A small-molecule ligand and the protein it binds are described below.
Small molecule (SMILES): CC[C@H](C)[C@H](NC(=O)[C@@H](N)CC(C)C)C(=O)NCC(=O)N[C@@H](CCCN=C(N)N)C(=O)N[C@H](C=O)[C@@H](C)O

Sequence of chain 27.A:
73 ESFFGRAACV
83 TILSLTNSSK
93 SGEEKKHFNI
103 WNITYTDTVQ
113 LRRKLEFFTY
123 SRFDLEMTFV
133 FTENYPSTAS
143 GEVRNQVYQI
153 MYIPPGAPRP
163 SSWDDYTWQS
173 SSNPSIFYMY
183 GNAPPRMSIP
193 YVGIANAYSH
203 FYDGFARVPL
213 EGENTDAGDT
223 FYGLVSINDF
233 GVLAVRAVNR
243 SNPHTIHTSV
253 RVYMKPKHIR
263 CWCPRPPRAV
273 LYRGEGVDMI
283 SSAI

Binding-site contacts:
Ligand atom NH1 contacts residue THR88 of chain 27.A at 3.8 Å.
Ligand atom CD contacts residue SER86 of chain 27.A at 3.5 Å.
Ligand atom O contacts residue LYS98 of chain 27.A at 3.8 Å.
Ligand atom N contacts residue LYS234 of chain 26.C at 1.5 Å.
Ligand atom CB contacts residue LYS234 of chain 26.C at 3.9 Å.
Ligand atom N contacts residue SER86 of chain 27.A at 4.0 Å.
Ligand atom NH2 contacts residue ASN101 of chain 27.A at 3.7 Å.
Ligand atom C contacts residue SER86 of chain 27.A at 3.6 Å.
Ligand atom NE contacts residue ASN101 of chain 27.A at 3.0 Å (h-bond).
Ligand atom NE contacts residue SER86 of chain 27.A at 3.6 Å.
Ligand atom C contacts residue LYS234 of chain 26.C at 3.0 Å.
Ligand atom CA contacts residue LYS234 of chain 26.C at 2.5 Å.
Ligand atom NH2 contacts residue LEU87 of chain 27.A at 3.9 Å.
Ligand atom C contacts residue LYS98 of chain 27.A at 3.7 Å.
Ligand atom NH1 contacts residue LYS98 of chain 27.A at 3.7 Å.
Ligand atom CA contacts residue SER86 of chain 27.A at 4.0 Å.
Ligand atom CD2 contacts residue ILE84 of chain 27.A at 3.9 Å (hydrophobic).
Ligand atom CZ contacts residue LYS98 of chain 27.A at 3.7 Å.
Ligand atom NH2 contacts residue SER86 of chain 27.A at 3.5 Å (h-bond).
Ligand atom NH1 contacts residue LEU87 of chain 27.A at 3.9 Å.
Ligand atom C contacts residue THR88 of chain 27.A at 4.2 Å.
Ligand atom NH2 contacts residue PHE100 of chain 27.A at 2.8 Å (h-bond).
Ligand atom CB contacts residue SER233 of chain 26.C at 4.1 Å.
Ligand atom CZ contacts residue LEU87 of chain 27.A at 4.2 Å (hydrophobic).
Ligand atom CZ contacts residue SER86 of chain 27.A at 3.2 Å.
Ligand atom CA contacts residue SER233 of chain 26.C at 3.6 Å.
Ligand atom NH1 contacts residue SER86 of chain 27.A at 3.4 Å (h-bond).
Ligand atom CZ contacts residue PHE100 of chain 27.A at 4.1 Å (hydrophobic).
Ligand atom CD contacts residue ASN101 of chain 27.A at 3.2 Å.
Ligand atom O contacts residue LYS234 of chain 26.C at 3.4 Å.
Ligand atom CZ contacts residue ASN101 of chain 27.A at 3.7 Å.
Ligand atom CD1 contacts residue ILE84 of chain 27.A at 4.0 Å (hydrophobic).
Ligand atom N contacts residue SER233 of chain 26.C at 3.0 Å (h-bond).
Ligand atom O contacts residue SER86 of chain 27.A at 2.8 Å (h-bond).
Ligand atom CG contacts residue SER86 of chain 27.A at 4.2 Å.
Ligand atom N contacts residue LYS234 of chain 26.C at 3.6 Å.
Ligand atom NH2 contacts residue LYS97 of chain 27.A at 3.6 Å (salt-bridge).
Ligand atom CB contacts residue SER86 of chain 27.A at 3.9 Å.
Ligand atom O contacts residue THR88 of chain 27.A at 3.7 Å.
Ligand atom NH2 contacts residue LYS98 of chain 27.A at 2.7 Å (salt-bridge).

Sequence of chain 26.C:
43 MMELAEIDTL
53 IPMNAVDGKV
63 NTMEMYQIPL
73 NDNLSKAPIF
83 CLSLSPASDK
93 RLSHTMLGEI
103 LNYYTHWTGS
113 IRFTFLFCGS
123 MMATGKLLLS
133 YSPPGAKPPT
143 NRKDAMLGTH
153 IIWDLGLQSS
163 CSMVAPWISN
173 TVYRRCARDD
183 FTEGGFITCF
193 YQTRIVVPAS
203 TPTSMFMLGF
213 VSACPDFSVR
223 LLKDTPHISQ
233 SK